A small-molecule ligand and the protein it binds are described below.
Small molecule (SMILES): CC(C)C[C@H](N)C(=O)N[C@@H](CCCN=C(N)N)C(=O)N[C@@H](CCCN=C(N)N)C(=O)N[C@@H](CC(N)=O)C(=O)N[C@@H](COP(=O)(O)O)C(=O)NCC(=O)N[C@H](C=O)CS

Binding-site contacts:
Ligand atom O contacts residue LYS52 of chain 1.A at 3.5 Å.
Ligand atom CD contacts residue GLU185 of chain 1.A at 3.4 Å.
Ligand atom N contacts residue ASN178 of chain 1.A at 3.1 Å (h-bond).
Ligand atom ND2 contacts residue ASP228 of chain 1.A at 3.7 Å.
Ligand atom O1P contacts residue ARG132 of chain 1.A at 2.8 Å (salt-bridge).
Ligand atom OD1 contacts residue ASN229 of chain 1.A at 3.7 Å.
Ligand atom CB contacts residue LEU225 of chain 1.A at 3.8 Å (hydrophobic).
Ligand atom CA contacts residue ASN229 of chain 1.A at 3.4 Å.
Ligand atom CA contacts residue ASN178 of chain 1.A at 3.4 Å.
Ligand atom CB contacts residue ASN178 of chain 1.A at 3.3 Å.
Ligand atom O contacts residue LEU232 of chain 1.A at 3.4 Å.
Ligand atom NH2 contacts residue ARG63 of chain 1.A at 3.1 Å (salt-bridge).
Ligand atom O contacts residue LEU225 of chain 1.A at 3.6 Å.
Ligand atom O3P contacts residue ARG132 of chain 1.A at 3.0 Å (salt-bridge).
Ligand atom NH2 contacts residue ARG132 of chain 1.A at 3.2 Å (salt-bridge).
Ligand atom O1P contacts residue ARG59 of chain 1.A at 2.8 Å (salt-bridge).
Ligand atom CZ contacts residue ARG63 of chain 1.A at 3.6 Å.
Ligand atom CB contacts residue ASN229 of chain 1.A at 3.6 Å.
Ligand atom NH2 contacts residue ARG59 of chain 1.A at 3.3 Å (salt-bridge).
Ligand atom NH2 contacts residue VAL181 of chain 1.A at 3.8 Å.
Ligand atom CA contacts residue ASN229 of chain 1.A at 3.8 Å.
Ligand atom NE contacts residue GLU185 of chain 1.A at 2.9 Å (salt-bridge).
Ligand atom O1P contacts residue TYR133 of chain 1.A at 3.4 Å.
Ligand atom O3P contacts residue ASN178 of chain 1.A at 3.8 Å.
Ligand atom CZ contacts residue GLU185 of chain 1.A at 3.4 Å.
Ligand atom C contacts residue ASN178 of chain 1.A at 3.6 Å.
Ligand atom C contacts residue ASN229 of chain 1.A at 3.6 Å.
Ligand atom O contacts residue ASN229 of chain 1.A at 3.1 Å (h-bond).
Ligand atom NH2 contacts residue GLU185 of chain 1.A at 3.0 Å (salt-bridge).
Ligand atom ND2 contacts residue LEU225 of chain 1.A at 3.3 Å.
Ligand atom NH2 contacts residue GLU136 of chain 1.A at 3.7 Å.
Ligand atom CB contacts residue ASN229 of chain 1.A at 3.9 Å.
Ligand atom N contacts residue ASN229 of chain 1.A at 2.9 Å (h-bond).
Ligand atom O contacts residue VAL181 of chain 1.A at 3.1 Å.
Ligand atom O3P contacts residue TYR133 of chain 1.A at 2.9 Å (h-bond).
Ligand atom CG contacts residue LEU225 of chain 1.A at 3.9 Å (hydrophobic).
Ligand atom P contacts residue ARG132 of chain 1.A at 3.6 Å.
Ligand atom O2P contacts residue ARG59 of chain 1.A at 3.1 Å (salt-bridge).
Ligand atom P contacts residue TYR133 of chain 1.A at 3.8 Å.
Ligand atom CZ contacts residue VAL181 of chain 1.A at 3.8 Å (hydrophobic).

Sequence of chain 1.A:
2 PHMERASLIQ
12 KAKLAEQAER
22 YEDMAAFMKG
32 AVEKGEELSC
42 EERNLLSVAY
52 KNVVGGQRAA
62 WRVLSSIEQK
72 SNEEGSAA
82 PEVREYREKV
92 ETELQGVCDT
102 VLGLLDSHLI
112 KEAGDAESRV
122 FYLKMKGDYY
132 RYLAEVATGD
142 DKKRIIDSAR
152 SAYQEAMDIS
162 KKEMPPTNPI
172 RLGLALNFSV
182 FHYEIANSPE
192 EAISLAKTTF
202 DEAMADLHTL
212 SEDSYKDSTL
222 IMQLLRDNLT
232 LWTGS